Sequence of chain 1.B:
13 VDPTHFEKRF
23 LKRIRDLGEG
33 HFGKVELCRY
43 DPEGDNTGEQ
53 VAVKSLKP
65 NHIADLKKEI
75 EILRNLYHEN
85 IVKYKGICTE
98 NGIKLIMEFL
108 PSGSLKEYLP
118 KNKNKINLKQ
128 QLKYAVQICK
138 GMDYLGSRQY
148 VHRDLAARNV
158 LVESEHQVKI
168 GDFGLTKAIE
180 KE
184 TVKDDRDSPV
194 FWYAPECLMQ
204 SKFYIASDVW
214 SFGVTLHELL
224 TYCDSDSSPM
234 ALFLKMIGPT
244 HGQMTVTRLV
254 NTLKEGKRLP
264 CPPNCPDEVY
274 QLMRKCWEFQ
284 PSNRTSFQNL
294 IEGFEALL

A small-molecule ligand and the protein it binds are described below.
Small molecule (SMILES): CC(C)N1CCC[C@H]1C(=O)N1CCC(n2cnc3cnc4[nH]ccc4c32)CC1

Binding-site contacts:
Ligand atom C25 contacts residue ALA54 of chain 1.B at 3.6 Å (hydrophobic).
Ligand atom C14 contacts residue VAL37 of chain 1.B at 3.7 Å (hydrophobic).
Ligand atom N26 contacts residue GLU105 of chain 1.B at 2.9 Å (salt-bridge).
Ligand atom C24 contacts residue LEU158 of chain 1.B at 3.7 Å (hydrophobic).
Ligand atom C22 contacts residue LEU158 of chain 1.B at 3.5 Å (hydrophobic).
Ligand atom O11 contacts residue GLY30 of chain 1.B at 3.2 Å.
Ligand atom C28 contacts residue LEU158 of chain 1.B at 3.6 Å (hydrophobic).
Ligand atom C6 contacts residue GLU31 of chain 1.B at 3.8 Å.
Ligand atom N20 contacts residue GLY110 of chain 1.B at 3.7 Å.
Ligand atom N26 contacts residue ALA54 of chain 1.B at 3.3 Å.
Ligand atom C13 contacts residue VAL37 of chain 1.B at 3.6 Å (hydrophobic).
Ligand atom C14 contacts residue LEU29 of chain 1.B at 3.6 Å (hydrophobic).
Ligand atom C16 contacts residue ARG155 of chain 1.B at 3.6 Å.
Ligand atom C17 contacts residue ASN156 of chain 1.B at 3.4 Å.
Ligand atom C5 contacts residue GLU31 of chain 1.B at 3.2 Å.
Ligand atom C1 contacts residue ARG155 of chain 1.B at 3.5 Å.
Ligand atom C17 contacts residue ARG155 of chain 1.B at 3.3 Å.
Ligand atom C2 contacts residue ASN156 of chain 1.B at 3.5 Å.
Ligand atom C23 contacts residue LEU158 of chain 1.B at 3.5 Å (hydrophobic).
Ligand atom N29 contacts residue PHE106 of chain 1.B at 3.6 Å.
Ligand atom C3 contacts residue ASP151 of chain 1.B at 3.6 Å.
Ligand atom C2 contacts residue GLU31 of chain 1.B at 3.6 Å.
Ligand atom O11 contacts residue GLU31 of chain 1.B at 3.2 Å (salt-bridge).
Ligand atom C3 contacts residue ASP169 of chain 1.B at 3.7 Å.
Ligand atom C30 contacts residue PHE106 of chain 1.B at 3.6 Å (hydrophobic).
Ligand atom O11 contacts residue GLY32 of chain 1.B at 3.6 Å (h-bond).
Ligand atom C1 contacts residue GLU31 of chain 1.B at 3.5 Å.
Ligand atom C24 contacts residue GLY168 of chain 1.B at 3.6 Å.
Ligand atom C30 contacts residue LEU107 of chain 1.B at 3.2 Å (hydrophobic).
Ligand atom C28 contacts residue ALA54 of chain 1.B at 3.7 Å (hydrophobic).
Ligand atom N29 contacts residue LEU107 of chain 1.B at 3.0 Å (h-bond).
Ligand atom C13 contacts residue ASP169 of chain 1.B at 3.6 Å.
Ligand atom C8 contacts residue ASN156 of chain 1.B at 3.3 Å.
Ligand atom N18 contacts residue LEU158 of chain 1.B at 3.5 Å.
Ligand atom C3 contacts residue ASN156 of chain 1.B at 3.4 Å.
Ligand atom C3 contacts residue GLY32 of chain 1.B at 3.8 Å.
Ligand atom N4 contacts residue GLU31 of chain 1.B at 2.9 Å (salt-bridge).
Ligand atom C25 contacts residue MET104 of chain 1.B at 3.8 Å (hydrophobic).
Ligand atom N26 contacts residue LEU158 of chain 1.B at 3.7 Å.
Ligand atom C19 contacts residue LEU29 of chain 1.B at 3.4 Å (hydrophobic).